Sequence of chain 1.B:
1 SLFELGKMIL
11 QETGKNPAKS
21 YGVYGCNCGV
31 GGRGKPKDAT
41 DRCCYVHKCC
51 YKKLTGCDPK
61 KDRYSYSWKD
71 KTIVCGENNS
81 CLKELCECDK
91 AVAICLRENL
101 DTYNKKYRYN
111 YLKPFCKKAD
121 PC

Sequence of chain 1.A:
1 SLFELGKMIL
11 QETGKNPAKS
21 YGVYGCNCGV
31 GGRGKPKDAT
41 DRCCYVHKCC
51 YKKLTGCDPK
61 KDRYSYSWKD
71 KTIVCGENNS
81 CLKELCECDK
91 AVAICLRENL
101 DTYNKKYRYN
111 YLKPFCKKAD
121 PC

The small molecule below binds the protein below.
Small molecule (SMILES): CC(=O)Oc1ccccc1C(=O)O

Binding-site contacts:
Ligand atom C3 contacts residue GLY29 of chain 1.A at 3.5 Å.
Ligand atom C8 contacts residue VAL30 of chain 1.A at 3.5 Å (hydrophobic).
Ligand atom C5 contacts residue HIS47 of chain 1.A at 4.0 Å.
Ligand atom C9 contacts residue VAL30 of chain 1.A at 2.2 Å (hydrophobic).
Ligand atom C8 contacts residue GLY29 of chain 1.A at 3.2 Å.
Ligand atom C2 contacts residue LEU2 of chain 1.A at 3.9 Å (hydrophobic).
Ligand atom C4 contacts residue GLY29 of chain 1.A at 3.9 Å.
Ligand atom O4 contacts residue PRO114 of chain 1.B at 3.7 Å.
Ligand atom O2 contacts residue GLY29 of chain 1.A at 4.0 Å.
Ligand atom O1 contacts residue VAL30 of chain 1.A at 3.8 Å.
Ligand atom C6 contacts residue DMS1 of chain 1.C at 3.5 Å.
Ligand atom C6 contacts residue LYS48 of chain 1.A at 4.0 Å.
Ligand atom O3 contacts residue PRO114 of chain 1.B at 3.7 Å.
Ligand atom O4 contacts residue GLY29 of chain 1.A at 3.9 Å.
Ligand atom C9 contacts residue GLY22 of chain 1.A at 3.1 Å.
Ligand atom C9 contacts residue PRO114 of chain 1.B at 3.6 Å (hydrophobic).
Ligand atom C5 contacts residue TYR51 of chain 1.A at 3.7 Å (hydrophobic).
Ligand atom C6 contacts residue TYR51 of chain 1.A at 4.3 Å (hydrophobic).
Ligand atom O3 contacts residue GLY29 of chain 1.A at 3.7 Å.
Ligand atom O1 contacts residue PRO114 of chain 1.B at 3.5 Å.
Ligand atom O3 contacts residue VAL30 of chain 1.A at 4.0 Å.
Ligand atom C1 contacts residue GLY29 of chain 1.A at 4.0 Å.
Ligand atom C7 contacts residue VAL30 of chain 1.A at 4.2 Å (hydrophobic).
Ligand atom C7 contacts residue GLY29 of chain 1.A at 3.7 Å.
Ligand atom C6 contacts residue HIS47 of chain 1.A at 3.8 Å.
Ligand atom C4 contacts residue LYS48 of chain 1.A at 3.8 Å.
Ligand atom C9 contacts residue GLY29 of chain 1.A at 2.4 Å.
Ligand atom O2 contacts residue GLY31 of chain 1.A at 4.2 Å.
Ligand atom O1 contacts residue GLY29 of chain 1.A at 4.0 Å.
Ligand atom O3 contacts residue LEU2 of chain 1.A at 4.0 Å.
Ligand atom C1 contacts residue LEU5 of chain 1.A at 4.2 Å (hydrophobic).
Ligand atom C6 contacts residue LEU5 of chain 1.A at 4.0 Å (hydrophobic).
Ligand atom C8 contacts residue PRO114 of chain 1.B at 3.5 Å (hydrophobic).
Ligand atom O4 contacts residue DMS1 of chain 1.F at 3.0 Å.
Ligand atom C2 contacts residue GLY29 of chain 1.A at 3.6 Å.
Ligand atom C1 contacts residue LEU2 of chain 1.A at 3.9 Å (hydrophobic).
Ligand atom C1 contacts residue DMS1 of chain 1.C at 3.6 Å.
Ligand atom C5 contacts residue LYS48 of chain 1.A at 3.6 Å.
Ligand atom O4 contacts residue GLY22 of chain 1.A at 4.0 Å.
Ligand atom C8 contacts residue DMS1 of chain 1.F at 4.1 Å.